Sequence of chain 1.B:
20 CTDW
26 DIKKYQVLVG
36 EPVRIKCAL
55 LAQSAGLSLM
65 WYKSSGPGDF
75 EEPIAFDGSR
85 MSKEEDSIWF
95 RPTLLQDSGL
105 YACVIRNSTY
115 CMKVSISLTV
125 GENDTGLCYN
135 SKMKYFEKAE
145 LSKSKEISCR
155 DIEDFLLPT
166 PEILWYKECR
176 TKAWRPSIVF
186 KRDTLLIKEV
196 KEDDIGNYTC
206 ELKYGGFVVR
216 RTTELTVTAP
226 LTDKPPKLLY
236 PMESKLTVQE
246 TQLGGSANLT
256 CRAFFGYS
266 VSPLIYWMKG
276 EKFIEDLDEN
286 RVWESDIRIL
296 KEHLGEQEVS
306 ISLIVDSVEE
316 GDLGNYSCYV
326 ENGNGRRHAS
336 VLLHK

Binding-site contacts:
Ligand atom C2 contacts residue GLN100 of chain 1.A at 4.1 Å.
Ligand atom C1 contacts residue ASN202 of chain 1.B at 1.4 Å.
Ligand atom N2 contacts residue LYS138 of chain 1.B at 3.6 Å.
Ligand atom N2 contacts residue ASN202 of chain 1.B at 3.0 Å (h-bond).
Ligand atom C2 contacts residue GLN100 of chain 1.A at 3.7 Å.
Ligand atom C2 contacts residue ASN202 of chain 1.B at 2.6 Å.
Ligand atom C7 contacts residue TYR133 of chain 1.B at 4.1 Å (hydrophobic).
Ligand atom O3 contacts residue GLN100 of chain 1.A at 2.8 Å (h-bond).
Ligand atom C8 contacts residue LYS138 of chain 1.B at 3.4 Å.
Ligand atom C1 contacts residue TYR133 of chain 1.B at 3.3 Å (hydrophobic).
Ligand atom C8 contacts residue SER135 of chain 1.B at 3.2 Å.
Ligand atom C4 contacts residue ASN202 of chain 1.B at 4.3 Å.
Ligand atom C3 contacts residue GLN100 of chain 1.A at 3.7 Å.
Ligand atom C1 contacts residue GLU173 of chain 1.B at 3.4 Å.
Ligand atom C7 contacts residue ASN202 of chain 1.B at 3.7 Å.
Ligand atom C5 contacts residue ASN202 of chain 1.B at 3.6 Å.
Ligand atom O6 contacts residue ILE200 of chain 1.B at 4.1 Å.
Ligand atom N2 contacts residue TYR133 of chain 1.B at 3.2 Å (h-bond).
Ligand atom C2 contacts residue LYS138 of chain 1.B at 4.2 Å.
Ligand atom O7 contacts residue GLU219 of chain 1.B at 4.0 Å.
Ligand atom O7 contacts residue ASN202 of chain 1.B at 4.2 Å.
Ligand atom C2 contacts residue TYR133 of chain 1.B at 3.8 Å (hydrophobic).
Ligand atom O5 contacts residue GLU173 of chain 1.B at 3.3 Å (salt-bridge).
Ligand atom O6 contacts residue GLY201 of chain 1.B at 3.8 Å.
Ligand atom C3 contacts residue GLN100 of chain 1.A at 4.3 Å.
Ligand atom C4 contacts residue LEU98 of chain 1.A at 4.0 Å (hydrophobic).
Ligand atom O4 contacts residue LEU98 of chain 1.A at 3.3 Å.
Ligand atom C7 contacts residue LYS138 of chain 1.B at 3.0 Å.
Ligand atom O5 contacts residue GLY201 of chain 1.B at 4.1 Å.
Ligand atom C3 contacts residue ASN202 of chain 1.B at 3.9 Å.
Ligand atom C6 contacts residue GLU173 of chain 1.B at 4.2 Å.
Ligand atom C5 contacts residue LEU98 of chain 1.A at 4.3 Å (hydrophobic).
Ligand atom C1 contacts residue GLN100 of chain 1.A at 3.9 Å.
Ligand atom O2 contacts residue GLN100 of chain 1.A at 2.6 Å (h-bond).
Ligand atom C3 contacts residue LEU98 of chain 1.A at 4.1 Å (hydrophobic).
Ligand atom C8 contacts residue TYR133 of chain 1.B at 3.3 Å (hydrophobic).
Ligand atom O6 contacts residue GLU173 of chain 1.B at 3.5 Å (salt-bridge).
Ligand atom O5 contacts residue ASN202 of chain 1.B at 2.4 Å (h-bond).
Ligand atom C5 contacts residue GLU173 of chain 1.B at 3.8 Å.
Ligand atom O7 contacts residue LYS138 of chain 1.B at 2.8 Å (salt-bridge).

This protein binds this small molecule.
Small molecule (SMILES): CC(=O)N[C@H]1[C@H](O[C@H]2[C@H](O)[C@@H](NC(C)=O)CO[C@@H]2CO)O[C@H](CO)[C@@H](O[C@@H]2O[C@H](CO[C@H]3O[C@H](CO)[C@@H](O)[C@H](O)[C@@H]3O)[C@@H](O)[C@H](O[C@H]3O[C@H](CO)[C@@H](O)[C@H](O)[C@@H]3O)[C@@H]2O)[C@@H]1O

Sequence of chain 1.A:
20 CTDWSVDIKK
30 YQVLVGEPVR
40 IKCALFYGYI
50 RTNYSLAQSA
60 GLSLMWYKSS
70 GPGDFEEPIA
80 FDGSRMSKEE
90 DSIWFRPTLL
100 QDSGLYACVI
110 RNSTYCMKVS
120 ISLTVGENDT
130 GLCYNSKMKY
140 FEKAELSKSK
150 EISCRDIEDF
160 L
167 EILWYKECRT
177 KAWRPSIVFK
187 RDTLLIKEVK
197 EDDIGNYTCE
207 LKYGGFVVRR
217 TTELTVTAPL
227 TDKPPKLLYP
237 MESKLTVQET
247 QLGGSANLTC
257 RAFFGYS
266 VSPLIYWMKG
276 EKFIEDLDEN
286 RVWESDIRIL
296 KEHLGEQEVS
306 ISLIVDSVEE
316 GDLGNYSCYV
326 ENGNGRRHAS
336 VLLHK